Binding-site contacts:
Ligand atom N4 contacts residue LEU51 of chain 1.A at 3.7 Å.
Ligand atom C19 contacts residue ASN99 of chain 1.A at 3.9 Å.
Ligand atom C20 contacts residue TYR98 of chain 1.A at 4.2 Å (hydrophobic).
Ligand atom C1 contacts residue PRO41 of chain 1.A at 4.3 Å (hydrophobic).
Ligand atom C5 contacts residue LEU51 of chain 1.A at 4.2 Å (hydrophobic).
Ligand atom N4 contacts residue PRO41 of chain 1.A at 3.4 Å (h-bond).
Ligand atom C13 contacts residue PRO41 of chain 1.A at 4.1 Å (hydrophobic).
Ligand atom C2 contacts residue VAL46 of chain 1.A at 4.1 Å (hydrophobic).
Ligand atom C20 contacts residue ASN99 of chain 1.A at 3.8 Å.
Ligand atom C2 contacts residue PRO41 of chain 1.A at 3.5 Å (hydrophobic).
Ligand atom C1 contacts residue LEU51 of chain 1.A at 4.2 Å (hydrophobic).
Ligand atom C24 contacts residue VAL46 of chain 1.A at 4.2 Å (hydrophobic).
Ligand atom C16 contacts residue VAL46 of chain 1.A at 4.0 Å (hydrophobic).
Ligand atom C20 contacts residue LEU53 of chain 1.A at 3.5 Å (hydrophobic).
Ligand atom C5 contacts residue ILE105 of chain 1.A at 3.9 Å (hydrophobic).
Ligand atom N18 contacts residue TYR56 of chain 1.A at 4.0 Å.
Ligand atom C15 contacts residue ILE105 of chain 1.A at 3.8 Å (hydrophobic).
Ligand atom C24 contacts residue PHE42 of chain 1.A at 3.6 Å (hydrophobic).
Ligand atom N7 contacts residue LEU51 of chain 1.A at 3.9 Å.
Ligand atom C16 contacts residue ILE105 of chain 1.A at 3.7 Å (hydrophobic).
Ligand atom N18 contacts residue TYR98 of chain 1.A at 4.2 Å.
Ligand atom C15 contacts residue VAL46 of chain 1.A at 4.2 Å (hydrophobic).
Ligand atom C9 contacts residue LEU51 of chain 1.A at 3.8 Å (hydrophobic).
Ligand atom C13 contacts residue LEU51 of chain 1.A at 4.0 Å (hydrophobic).
Ligand atom C11 contacts residue TRP40 of chain 1.A at 4.2 Å (hydrophobic).
Ligand atom N7 contacts residue TRP40 of chain 1.A at 3.8 Å.
Ligand atom C1 contacts residue ILE105 of chain 1.A at 4.0 Å (hydrophobic).
Ligand atom O17 contacts residue ILE105 of chain 1.A at 4.0 Å.
Ligand atom C9 contacts residue TRP40 of chain 1.A at 3.4 Å (hydrophobic).
Ligand atom N18 contacts residue ASN99 of chain 1.A at 3.0 Å (h-bond).
Ligand atom C14 contacts residue LEU51 of chain 1.A at 3.7 Å (hydrophobic).
Ligand atom O17 contacts residue CYS95 of chain 1.A at 4.1 Å.
Ligand atom C2 contacts residue LEU51 of chain 1.A at 3.9 Å (hydrophobic).
Ligand atom C14 contacts residue PRO41 of chain 1.A at 3.9 Å (hydrophobic).
Ligand atom C19 contacts residue ILE105 of chain 1.A at 4.2 Å (hydrophobic).
Ligand atom C24 contacts residue PRO41 of chain 1.A at 3.8 Å (hydrophobic).
Ligand atom C24 contacts residue ILE105 of chain 1.A at 4.0 Å (hydrophobic).
Ligand atom C11 contacts residue LEU51 of chain 1.A at 4.0 Å (hydrophobic).
Ligand atom O17 contacts residue ASN99 of chain 1.A at 3.7 Å.
Ligand atom N18 contacts residue ILE105 of chain 1.A at 4.3 Å.

Sequence of chain 1.A:
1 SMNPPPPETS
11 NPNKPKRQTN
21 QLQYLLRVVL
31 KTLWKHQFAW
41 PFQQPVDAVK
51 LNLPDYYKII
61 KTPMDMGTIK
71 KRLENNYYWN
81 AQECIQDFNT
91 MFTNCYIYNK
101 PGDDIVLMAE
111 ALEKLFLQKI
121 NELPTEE

The protein below binds the small molecule below.
Small molecule (SMILES): Cc1noc(C)c1-c1cnc2[nH]ccc2c1